Binding-site contacts:
Ligand atom C2 contacts residue ASN331 of chain 1.B at 2.8 Å.
Ligand atom O5 contacts residue ASN331 of chain 1.B at 2.3 Å (h-bond).
Ligand atom C5 contacts residue ASN331 of chain 1.B at 3.5 Å.
Ligand atom C4 contacts residue ASN331 of chain 1.B at 4.3 Å.
Ligand atom C3 contacts residue ASN331 of chain 1.B at 4.0 Å.
Ligand atom O6 contacts residue ASN331 of chain 1.B at 4.4 Å.
Ligand atom C1 contacts residue ASN331 of chain 1.B at 1.5 Å.
Ligand atom N2 contacts residue GLN580 of chain 1.B at 4.1 Å.
Ligand atom C8 contacts residue GLN580 of chain 1.B at 4.5 Å.
Ligand atom C7 contacts residue ASN331 of chain 1.B at 4.5 Å.
Ligand atom N2 contacts residue ASN331 of chain 1.B at 3.2 Å (h-bond).

A protein and the small-molecule ligand that binds it are described below.
Small molecule (SMILES): CC(=O)N[C@H]1[C@H](O[C@H]2[C@H](O)[C@@H](NC(C)=O)CO[C@@H]2CO)O[C@H](CO)[C@@H](O)[C@@H]1O

Sequence of chain 1.B:
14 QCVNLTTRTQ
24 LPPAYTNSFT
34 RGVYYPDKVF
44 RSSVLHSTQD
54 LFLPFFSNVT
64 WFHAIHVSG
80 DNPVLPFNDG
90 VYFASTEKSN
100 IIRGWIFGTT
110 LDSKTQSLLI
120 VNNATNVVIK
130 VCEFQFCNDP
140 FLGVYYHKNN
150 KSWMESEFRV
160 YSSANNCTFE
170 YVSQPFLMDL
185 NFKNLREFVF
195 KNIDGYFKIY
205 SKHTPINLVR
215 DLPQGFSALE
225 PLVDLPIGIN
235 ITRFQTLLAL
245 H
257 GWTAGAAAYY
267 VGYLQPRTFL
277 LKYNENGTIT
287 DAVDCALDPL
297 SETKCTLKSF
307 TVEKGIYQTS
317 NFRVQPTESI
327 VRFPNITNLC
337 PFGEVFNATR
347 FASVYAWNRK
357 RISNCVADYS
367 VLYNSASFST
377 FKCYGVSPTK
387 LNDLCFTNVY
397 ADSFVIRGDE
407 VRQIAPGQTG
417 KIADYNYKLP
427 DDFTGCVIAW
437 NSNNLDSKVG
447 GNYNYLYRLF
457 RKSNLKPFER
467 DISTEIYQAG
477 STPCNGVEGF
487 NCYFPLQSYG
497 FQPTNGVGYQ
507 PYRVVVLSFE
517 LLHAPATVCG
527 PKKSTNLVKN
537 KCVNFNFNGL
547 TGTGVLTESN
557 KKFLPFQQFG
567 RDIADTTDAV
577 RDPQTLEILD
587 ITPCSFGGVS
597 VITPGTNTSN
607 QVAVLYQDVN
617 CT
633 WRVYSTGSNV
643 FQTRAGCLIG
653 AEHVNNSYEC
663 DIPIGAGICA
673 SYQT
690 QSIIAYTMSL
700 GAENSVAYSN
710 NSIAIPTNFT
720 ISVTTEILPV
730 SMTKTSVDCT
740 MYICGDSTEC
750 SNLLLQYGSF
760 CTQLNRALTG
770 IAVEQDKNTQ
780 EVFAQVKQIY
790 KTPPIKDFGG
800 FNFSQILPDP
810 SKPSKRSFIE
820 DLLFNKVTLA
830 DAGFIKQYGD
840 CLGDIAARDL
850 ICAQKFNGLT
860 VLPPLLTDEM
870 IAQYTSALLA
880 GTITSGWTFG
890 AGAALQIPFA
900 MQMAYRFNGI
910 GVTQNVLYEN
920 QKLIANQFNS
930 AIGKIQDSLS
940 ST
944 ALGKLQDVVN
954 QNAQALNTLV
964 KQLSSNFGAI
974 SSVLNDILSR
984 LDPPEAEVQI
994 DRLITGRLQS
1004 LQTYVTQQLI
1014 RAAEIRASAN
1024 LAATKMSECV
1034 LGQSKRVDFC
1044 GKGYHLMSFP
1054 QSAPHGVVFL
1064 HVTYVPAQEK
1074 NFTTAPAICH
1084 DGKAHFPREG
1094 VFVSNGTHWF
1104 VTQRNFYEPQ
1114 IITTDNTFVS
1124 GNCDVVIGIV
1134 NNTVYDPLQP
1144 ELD